Binding-site contacts:
Ligand atom C37 contacts residue HIS96 of chain 1.A at 3.6 Å.
Ligand atom O47 contacts residue LYS175 of chain 1.A at 3.7 Å.
Ligand atom C04 contacts residue ILE171 of chain 1.A at 3.7 Å (hydrophobic).
Ligand atom C06 contacts residue HIS96 of chain 1.A at 3.5 Å.
Ligand atom C34 contacts residue VAL117 of chain 1.A at 3.5 Å (hydrophobic).
Ligand atom O50 contacts residue ALA196 of chain 1.A at 3.5 Å (h-bond).
Ligand atom C28 contacts residue ARG162 of chain 1.A at 3.6 Å.
Ligand atom O45 contacts residue ALA196 of chain 1.A at 3.0 Å (h-bond).
Ligand atom C37 contacts residue GLN80 of chain 1.A at 3.4 Å.
Ligand atom O45 contacts residue ALA195 of chain 1.A at 3.2 Å.
Ligand atom O55 contacts residue GLY176 of chain 1.A at 3.0 Å (h-bond).
Ligand atom O48 contacts residue SER178 of chain 1.A at 2.8 Å (h-bond).
Ligand atom S52 contacts residue SER178 of chain 1.A at 3.5 Å (h-bond).
Ligand atom N39 contacts residue HIS96 of chain 1.A at 3.4 Å (h-bond).
Ligand atom N39 contacts residue ARG194 of chain 1.A at 2.8 Å (salt-bridge).
Ligand atom C35 contacts residue VAL117 of chain 1.A at 3.4 Å (hydrophobic).
Ligand atom C07 contacts residue SER178 of chain 1.A at 3.5 Å.
Ligand atom N43 contacts residue ASP120 of chain 1.A at 3.6 Å (salt-bridge).
Ligand atom O48 contacts residue GLY176 of chain 1.A at 3.2 Å.
Ligand atom C23 contacts residue HIS96 of chain 1.A at 3.4 Å.
Ligand atom O47 contacts residue GLY176 of chain 1.A at 2.8 Å (h-bond).
Ligand atom C23 contacts residue GLY97 of chain 1.A at 3.6 Å.
Ligand atom C02 contacts residue HIS96 of chain 1.A at 3.4 Å.
Ligand atom C12 contacts residue LYS175 of chain 1.A at 3.6 Å.
Ligand atom N41 contacts residue ALA196 of chain 1.A at 2.9 Å (h-bond).
Ligand atom C12 contacts residue LEU174 of chain 1.A at 3.4 Å (hydrophobic).
Ligand atom N40 contacts residue HIS96 of chain 1.A at 3.1 Å (h-bond).
Ligand atom C24 contacts residue GLN80 of chain 1.A at 3.5 Å.
Ligand atom O48 contacts residue PHE82 of chain 1.A at 3.3 Å.
Ligand atom O55 contacts residue SER178 of chain 1.A at 3.4 Å (h-bond).
Ligand atom N40 contacts residue SER178 of chain 1.A at 3.4 Å (h-bond).
Ligand atom C31 contacts residue HIS96 of chain 1.A at 3.4 Å.
Ligand atom C54 contacts residue ARG162 of chain 1.A at 3.4 Å.
Ligand atom C35 contacts residue ASP120 of chain 1.A at 3.6 Å.
Ligand atom O55 contacts residue SER177 of chain 1.A at 3.5 Å (h-bond).
Ligand atom O55 contacts residue LEU174 of chain 1.A at 3.5 Å (h-bond).
Ligand atom C14 contacts residue PHE193 of chain 1.A at 3.3 Å (hydrophobic).
Ligand atom C36 contacts residue ASP120 of chain 1.A at 3.5 Å.
Ligand atom O51 contacts residue TYR95 of chain 1.A at 3.3 Å.
Ligand atom C18 contacts residue HIS96 of chain 1.A at 3.6 Å.

Sequence of chain 1.A:
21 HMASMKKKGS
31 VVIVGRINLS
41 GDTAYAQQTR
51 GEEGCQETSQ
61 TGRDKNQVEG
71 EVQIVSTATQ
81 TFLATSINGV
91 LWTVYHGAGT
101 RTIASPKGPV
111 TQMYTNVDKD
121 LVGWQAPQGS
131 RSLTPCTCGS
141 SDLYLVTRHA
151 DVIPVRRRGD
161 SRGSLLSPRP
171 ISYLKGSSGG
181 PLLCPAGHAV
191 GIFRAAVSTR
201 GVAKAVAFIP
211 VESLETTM

This small molecule binds to this protein.
Small molecule (SMILES): COc1ccc2nc(C)c(O[C@@H]3C[C@H]4C(=O)N[C@]5(C(=O)NS(=O)(=O)C6(C)CC6)C[C@H]5/C=C\CCCCC[C@H](NC(=O)OC5(C)CCCC5)C(=O)N4C3)nc2c1